Binding-site contacts:
Ligand atom C5 contacts residue TRP123 of chain 1.C at 3.9 Å (hydrophobic).
Ligand atom C5 contacts residue GLA1 of chain 1.M at 3.7 Å.
Ligand atom C4 contacts residue TRP123 of chain 1.C at 4.0 Å (hydrophobic).
Ligand atom C2 contacts residue TYR78 of chain 1.C at 3.3 Å (hydrophobic).
Ligand atom C3 contacts residue TYR122 of chain 1.C at 3.5 Å (hydrophobic).
Ligand atom C4 contacts residue TYR122 of chain 1.C at 3.2 Å (hydrophobic).
Ligand atom N1 contacts residue TYR122 of chain 1.C at 3.8 Å.
Ligand atom C6 contacts residue TYR122 of chain 1.C at 3.5 Å (hydrophobic).
Ligand atom O1 contacts residue TYR122 of chain 1.C at 4.0 Å.
Ligand atom C6 contacts residue GLA1 of chain 1.M at 4.2 Å.
Ligand atom C3 contacts residue TYR78 of chain 1.C at 3.2 Å (hydrophobic).
Ligand atom O1 contacts residue TRP123 of chain 1.C at 3.9 Å.
Ligand atom C2 contacts residue TYR122 of chain 1.C at 3.8 Å (hydrophobic).
Ligand atom C2 contacts residue GLA1 of chain 1.M at 2.4 Å.
Ligand atom O1 contacts residue SER76 of chain 1.C at 3.6 Å.
Ligand atom C5 contacts residue TYR78 of chain 1.C at 3.6 Å (hydrophobic).
Ligand atom C5 contacts residue TYR122 of chain 1.C at 3.2 Å (hydrophobic).
Ligand atom C1 contacts residue TYR122 of chain 1.C at 3.8 Å (hydrophobic).
Ligand atom C4 contacts residue GLA1 of chain 1.M at 2.4 Å.
Ligand atom C3 contacts residue GLA1 of chain 1.M at 1.4 Å.
Ligand atom C4 contacts residue TYR78 of chain 1.C at 3.2 Å (hydrophobic).
Ligand atom C6 contacts residue TYR78 of chain 1.C at 4.0 Å (hydrophobic).
Ligand atom C1 contacts residue GLA1 of chain 1.M at 3.6 Å.
Ligand atom C1 contacts residue TYR78 of chain 1.C at 4.1 Å (hydrophobic).

Sequence of chain 1.C:
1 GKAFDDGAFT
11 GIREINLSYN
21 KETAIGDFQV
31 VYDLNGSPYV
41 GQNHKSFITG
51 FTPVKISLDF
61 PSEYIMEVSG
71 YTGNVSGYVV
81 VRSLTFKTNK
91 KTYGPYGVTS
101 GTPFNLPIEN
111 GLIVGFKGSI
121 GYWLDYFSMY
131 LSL

The small molecule below binds the protein below.
Small molecule (SMILES): O=[N+]([O-])c1ccccc1